Sequence of chain 1.A:
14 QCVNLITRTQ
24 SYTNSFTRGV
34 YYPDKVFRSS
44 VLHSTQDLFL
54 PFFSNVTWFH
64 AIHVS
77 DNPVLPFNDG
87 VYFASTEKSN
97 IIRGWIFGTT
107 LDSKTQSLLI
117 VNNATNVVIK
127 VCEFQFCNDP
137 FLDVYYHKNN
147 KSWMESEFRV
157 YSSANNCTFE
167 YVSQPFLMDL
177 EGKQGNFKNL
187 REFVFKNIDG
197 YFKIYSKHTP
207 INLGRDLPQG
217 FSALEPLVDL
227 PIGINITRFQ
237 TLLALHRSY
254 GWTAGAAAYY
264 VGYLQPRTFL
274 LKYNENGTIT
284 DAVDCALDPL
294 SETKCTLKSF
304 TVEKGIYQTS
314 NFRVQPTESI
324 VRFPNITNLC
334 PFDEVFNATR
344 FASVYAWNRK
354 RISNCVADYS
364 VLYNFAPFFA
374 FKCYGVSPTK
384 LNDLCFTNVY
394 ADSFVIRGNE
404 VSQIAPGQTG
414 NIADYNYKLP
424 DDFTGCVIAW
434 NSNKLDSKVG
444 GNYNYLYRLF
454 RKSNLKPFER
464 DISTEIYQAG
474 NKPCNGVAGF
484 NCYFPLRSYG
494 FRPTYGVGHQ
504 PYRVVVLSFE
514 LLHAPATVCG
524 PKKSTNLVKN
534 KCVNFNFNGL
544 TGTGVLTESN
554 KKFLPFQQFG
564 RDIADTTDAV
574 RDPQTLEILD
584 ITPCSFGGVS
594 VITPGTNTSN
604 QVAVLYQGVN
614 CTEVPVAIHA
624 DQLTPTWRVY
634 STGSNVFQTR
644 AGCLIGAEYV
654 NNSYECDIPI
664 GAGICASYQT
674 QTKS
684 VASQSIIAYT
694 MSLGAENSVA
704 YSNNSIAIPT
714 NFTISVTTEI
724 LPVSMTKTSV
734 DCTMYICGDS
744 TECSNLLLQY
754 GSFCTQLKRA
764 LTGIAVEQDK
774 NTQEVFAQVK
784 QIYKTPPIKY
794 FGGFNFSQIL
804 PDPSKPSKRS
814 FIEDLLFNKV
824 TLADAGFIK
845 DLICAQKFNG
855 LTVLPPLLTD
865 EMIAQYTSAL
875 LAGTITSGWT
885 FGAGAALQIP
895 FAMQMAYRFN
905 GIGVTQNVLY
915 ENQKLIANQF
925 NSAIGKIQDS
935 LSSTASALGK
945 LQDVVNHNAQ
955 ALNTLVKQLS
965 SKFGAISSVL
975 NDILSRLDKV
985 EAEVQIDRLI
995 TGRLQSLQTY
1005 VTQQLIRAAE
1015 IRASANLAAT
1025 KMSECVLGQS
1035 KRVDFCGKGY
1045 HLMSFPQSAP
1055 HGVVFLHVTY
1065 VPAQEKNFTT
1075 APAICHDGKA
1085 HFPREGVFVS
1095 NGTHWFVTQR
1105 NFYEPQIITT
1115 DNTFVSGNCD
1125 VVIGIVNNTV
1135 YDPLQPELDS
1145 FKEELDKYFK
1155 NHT

Binding-site contacts:
Ligand atom O7 contacts residue ASN1071 of chain 1.C at 3.9 Å.
Ligand atom C1 contacts residue ASN1071 of chain 1.C at 1.4 Å.
Ligand atom C8 contacts residue LYS1070 of chain 1.C at 4.4 Å.
Ligand atom C3 contacts residue ASN1071 of chain 1.C at 3.7 Å.
Ligand atom C1 contacts residue ALA703 of chain 1.C at 4.5 Å (hydrophobic).
Ligand atom C7 contacts residue ASN1071 of chain 1.C at 3.5 Å.
Ligand atom N2 contacts residue ASN1071 of chain 1.C at 2.7 Å (h-bond).
Ligand atom C5 contacts residue ALA703 of chain 1.C at 4.1 Å (hydrophobic).
Ligand atom C3 contacts residue ALA703 of chain 1.C at 4.2 Å (hydrophobic).
Ligand atom C2 contacts residue ASN1071 of chain 1.C at 2.3 Å.
Ligand atom C5 contacts residue ASN1071 of chain 1.C at 3.7 Å.
Ligand atom C2 contacts residue ASN1071 of chain 1.C at 4.3 Å.
Ligand atom C1 contacts residue GLN892 of chain 1.A at 4.4 Å.
Ligand atom O7 contacts residue SER701 of chain 1.C at 4.5 Å.
Ligand atom O5 contacts residue ASN1071 of chain 1.C at 2.4 Å (h-bond).
Ligand atom O4 contacts residue ALA703 of chain 1.C at 4.2 Å.
Ligand atom O7 contacts residue ALA703 of chain 1.C at 4.1 Å.
Ligand atom C4 contacts residue ALA703 of chain 1.C at 4.4 Å (hydrophobic).
Ligand atom C8 contacts residue ASN1071 of chain 1.C at 3.9 Å.
Ligand atom C8 contacts residue GLU1069 of chain 1.C at 3.8 Å.
Ligand atom C4 contacts residue ASN1071 of chain 1.C at 4.2 Å.

This protein binds this small molecule.
Small molecule (SMILES): CC(=O)N[C@H]1[C@H](O[C@H]2[C@H](O)[C@@H](NC(C)=O)CO[C@@H]2CO[C@@H]2O[C@@H](C)[C@@H](O)[C@@H](O)[C@@H]2O)O[C@H](CO)[C@@H](O)[C@@H]1O

Sequence of chain 1.C:
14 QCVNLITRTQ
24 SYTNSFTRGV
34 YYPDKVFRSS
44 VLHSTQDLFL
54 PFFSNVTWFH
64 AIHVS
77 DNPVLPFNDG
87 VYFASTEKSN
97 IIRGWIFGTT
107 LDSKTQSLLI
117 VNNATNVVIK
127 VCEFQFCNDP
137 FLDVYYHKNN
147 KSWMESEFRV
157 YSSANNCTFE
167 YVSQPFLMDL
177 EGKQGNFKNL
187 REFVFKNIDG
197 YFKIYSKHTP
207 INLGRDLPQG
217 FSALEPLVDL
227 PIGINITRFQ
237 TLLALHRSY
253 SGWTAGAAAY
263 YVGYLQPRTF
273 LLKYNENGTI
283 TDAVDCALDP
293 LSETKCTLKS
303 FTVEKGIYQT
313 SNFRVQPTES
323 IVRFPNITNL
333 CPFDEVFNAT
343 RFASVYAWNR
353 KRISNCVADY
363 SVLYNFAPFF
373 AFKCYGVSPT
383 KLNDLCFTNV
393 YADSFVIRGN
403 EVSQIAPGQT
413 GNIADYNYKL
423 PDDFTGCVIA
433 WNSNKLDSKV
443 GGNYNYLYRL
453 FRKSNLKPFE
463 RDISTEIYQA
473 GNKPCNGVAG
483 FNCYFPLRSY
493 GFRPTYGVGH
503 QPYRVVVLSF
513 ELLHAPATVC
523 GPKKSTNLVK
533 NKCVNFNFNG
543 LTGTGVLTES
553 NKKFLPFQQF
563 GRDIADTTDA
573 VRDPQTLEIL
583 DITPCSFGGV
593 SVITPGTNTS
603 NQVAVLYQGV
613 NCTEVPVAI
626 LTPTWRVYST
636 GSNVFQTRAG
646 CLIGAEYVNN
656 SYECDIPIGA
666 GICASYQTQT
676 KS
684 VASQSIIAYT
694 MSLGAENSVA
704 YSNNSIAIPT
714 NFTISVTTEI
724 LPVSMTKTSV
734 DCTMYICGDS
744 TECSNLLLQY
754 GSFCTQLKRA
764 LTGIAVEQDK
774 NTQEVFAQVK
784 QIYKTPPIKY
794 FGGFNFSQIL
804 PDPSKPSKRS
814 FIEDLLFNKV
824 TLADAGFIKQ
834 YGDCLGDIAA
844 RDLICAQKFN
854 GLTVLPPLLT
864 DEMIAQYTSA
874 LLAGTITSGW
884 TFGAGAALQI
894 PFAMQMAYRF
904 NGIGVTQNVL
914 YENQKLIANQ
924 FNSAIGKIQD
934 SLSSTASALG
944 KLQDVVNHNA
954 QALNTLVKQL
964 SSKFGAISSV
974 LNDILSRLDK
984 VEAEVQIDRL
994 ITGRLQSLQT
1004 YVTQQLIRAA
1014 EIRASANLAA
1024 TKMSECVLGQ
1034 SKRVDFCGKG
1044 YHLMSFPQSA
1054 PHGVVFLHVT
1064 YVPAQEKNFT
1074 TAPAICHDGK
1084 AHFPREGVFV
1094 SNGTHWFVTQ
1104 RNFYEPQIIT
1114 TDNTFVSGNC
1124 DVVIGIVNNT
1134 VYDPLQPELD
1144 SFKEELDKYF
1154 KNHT